The small molecule below binds the protein below.
Small molecule (SMILES): Nc1ccc2c(NC3CC3)nc(-c3ccccc3)nc2c1

Binding-site contacts:
Ligand atom CAG contacts residue LEU246 of chain 1.A at 3.8 Å (hydrophobic).
Ligand atom CAD contacts residue SER251 of chain 1.A at 3.6 Å.
Ligand atom CAG contacts residue TRP197 of chain 1.A at 4.0 Å (hydrophobic).
Ligand atom NAA contacts residue ASP294 of chain 1.A at 2.9 Å (salt-bridge).
Ligand atom NAN contacts residue GLU192 of chain 1.A at 3.6 Å.
Ligand atom CAC contacts residue ALA255 of chain 1.A at 3.9 Å (hydrophobic).
Ligand atom CAJ contacts residue LEU291 of chain 1.A at 3.6 Å (hydrophobic).
Ligand atom CAG contacts residue ASP292 of chain 1.A at 3.4 Å.
Ligand atom C2 contacts residue TRP197 of chain 1.A at 3.6 Å (hydrophobic).
Ligand atom CAD contacts residue SER252 of chain 1.A at 3.4 Å.
Ligand atom CAD contacts residue TRP197 of chain 1.A at 4.0 Å (hydrophobic).
Ligand atom C6 contacts residue GLU192 of chain 1.A at 4.0 Å.
Ligand atom CAH contacts residue LEU246 of chain 1.A at 3.3 Å (hydrophobic).
Ligand atom C5 contacts residue TRP197 of chain 1.A at 4.0 Å (hydrophobic).
Ligand atom C2 contacts residue ILE250 of chain 1.A at 4.1 Å (hydrophobic).
Ligand atom N3 contacts residue TRP197 of chain 1.A at 3.5 Å.
Ligand atom CAO contacts residue ASP294 of chain 1.A at 3.8 Å.
Ligand atom CAF contacts residue TRP197 of chain 1.A at 3.4 Å (hydrophobic).
Ligand atom CAE contacts residue TRP197 of chain 1.A at 3.8 Å (hydrophobic).
Ligand atom CAF contacts residue SER251 of chain 1.A at 4.0 Å.
Ligand atom CAC contacts residue LEU195 of chain 1.A at 3.6 Å (hydrophobic).
Ligand atom NAA contacts residue TRP197 of chain 1.A at 3.8 Å.
Ligand atom CAH contacts residue TRP197 of chain 1.A at 4.1 Å (hydrophobic).
Ligand atom CAD contacts residue ILE250 of chain 1.A at 4.1 Å (hydrophobic).
Ligand atom CAB contacts residue ALA255 of chain 1.A at 3.8 Å (hydrophobic).
Ligand atom CAP contacts residue ILE250 of chain 1.A at 4.0 Å (hydrophobic).
Ligand atom CAI contacts residue LYS249 of chain 1.A at 3.6 Å.
Ligand atom CAF contacts residue ILE250 of chain 1.A at 3.8 Å (hydrophobic).
Ligand atom C4 contacts residue TRP197 of chain 1.A at 3.5 Å (hydrophobic).
Ligand atom CAB contacts residue SER252 of chain 1.A at 3.4 Å.
Ligand atom CAU contacts residue LEU246 of chain 1.A at 4.0 Å (hydrophobic).
Ligand atom CAG contacts residue ASP294 of chain 1.A at 3.8 Å.
Ligand atom CAI contacts residue TRP197 of chain 1.A at 3.2 Å (hydrophobic).
Ligand atom CAK contacts residue LEU195 of chain 1.A at 3.1 Å (hydrophobic).
Ligand atom CAH contacts residue ASP292 of chain 1.A at 3.9 Å.
Ligand atom C5 contacts residue LEU246 of chain 1.A at 3.8 Å (hydrophobic).
Ligand atom CAP contacts residue TRP197 of chain 1.A at 3.6 Å (hydrophobic).
Ligand atom NAA contacts residue LYS249 of chain 1.A at 3.8 Å.
Ligand atom CAO contacts residue TRP197 of chain 1.A at 3.5 Å (hydrophobic).
Ligand atom CAJ contacts residue PRO191 of chain 1.A at 4.1 Å (hydrophobic).

Sequence of chain 1.A:
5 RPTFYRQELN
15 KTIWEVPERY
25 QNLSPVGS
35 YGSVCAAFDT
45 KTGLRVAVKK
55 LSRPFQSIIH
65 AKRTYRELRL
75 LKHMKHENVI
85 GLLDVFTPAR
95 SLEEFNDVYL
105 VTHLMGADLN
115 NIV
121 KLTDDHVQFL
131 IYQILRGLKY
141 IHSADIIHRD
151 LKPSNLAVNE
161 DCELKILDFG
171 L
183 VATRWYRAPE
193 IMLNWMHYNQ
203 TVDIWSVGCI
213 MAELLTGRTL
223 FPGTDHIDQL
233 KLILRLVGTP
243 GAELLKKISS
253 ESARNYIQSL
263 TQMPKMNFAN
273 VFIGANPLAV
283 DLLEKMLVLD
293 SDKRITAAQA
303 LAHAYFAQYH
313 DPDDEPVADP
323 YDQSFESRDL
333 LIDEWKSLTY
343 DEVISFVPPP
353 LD